Sequence of chain 4.A:
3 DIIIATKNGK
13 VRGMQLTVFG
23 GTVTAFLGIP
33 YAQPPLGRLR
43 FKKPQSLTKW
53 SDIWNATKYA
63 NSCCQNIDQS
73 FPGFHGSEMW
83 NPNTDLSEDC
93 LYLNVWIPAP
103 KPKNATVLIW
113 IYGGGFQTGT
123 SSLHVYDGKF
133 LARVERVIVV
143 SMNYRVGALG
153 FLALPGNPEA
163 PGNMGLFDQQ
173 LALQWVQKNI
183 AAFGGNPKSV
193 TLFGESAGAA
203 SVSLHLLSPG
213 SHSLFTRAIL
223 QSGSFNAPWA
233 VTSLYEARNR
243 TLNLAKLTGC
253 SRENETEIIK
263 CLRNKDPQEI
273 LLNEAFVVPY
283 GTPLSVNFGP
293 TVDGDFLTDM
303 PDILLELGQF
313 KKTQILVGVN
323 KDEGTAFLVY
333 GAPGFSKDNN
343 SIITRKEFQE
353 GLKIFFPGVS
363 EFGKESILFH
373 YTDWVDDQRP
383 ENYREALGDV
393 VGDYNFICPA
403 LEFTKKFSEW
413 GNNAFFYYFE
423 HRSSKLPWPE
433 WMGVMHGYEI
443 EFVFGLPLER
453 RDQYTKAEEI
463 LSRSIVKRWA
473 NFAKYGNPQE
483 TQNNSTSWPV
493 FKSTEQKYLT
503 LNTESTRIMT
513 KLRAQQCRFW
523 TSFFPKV

The protein below binds the small molecule below.
Small molecule (SMILES): CCN[P](=O)(O)OCC

Binding-site contacts:
Ligand atom P contacts residue ALA199 of chain 4.A at 3.4 Å.
Ligand atom N contacts residue TRP231 of chain 4.A at 3.7 Å.
Ligand atom C4 contacts residue LEU286 of chain 4.A at 3.9 Å (hydrophobic).
Ligand atom O2 contacts residue GLY116 of chain 4.A at 3.1 Å (h-bond).
Ligand atom C4 contacts residue TRP231 of chain 4.A at 3.7 Å (hydrophobic).
Ligand atom P contacts residue HIS438 of chain 4.A at 3.7 Å.
Ligand atom N contacts residue ALA199 of chain 4.A at 4.2 Å.
Ligand atom C1 contacts residue SER198 of chain 4.A at 3.8 Å.
Ligand atom C2 contacts residue GLY117 of chain 4.A at 4.2 Å.
Ligand atom C4 contacts residue VAL288 of chain 4.A at 3.7 Å (hydrophobic).
Ligand atom C3 contacts residue LEU286 of chain 4.A at 4.2 Å (hydrophobic).
Ligand atom O2 contacts residue GLY115 of chain 4.A at 4.0 Å.
Ligand atom C1 contacts residue GLY117 of chain 4.A at 4.0 Å.
Ligand atom P contacts residue SER198 of chain 4.A at 1.6 Å.
Ligand atom C3 contacts residue GLY117 of chain 4.A at 4.0 Å.
Ligand atom N contacts residue GLY117 of chain 4.A at 4.4 Å.
Ligand atom O2 contacts residue GLY117 of chain 4.A at 2.7 Å (h-bond).
Ligand atom C4 contacts residue GLY117 of chain 4.A at 4.0 Å.
Ligand atom C1 contacts residue GLY116 of chain 4.A at 4.1 Å.
Ligand atom O3 contacts residue GLY117 of chain 4.A at 4.5 Å.
Ligand atom N contacts residue PHE398 of chain 4.A at 3.8 Å.
Ligand atom C2 contacts residue PHE329 of chain 4.A at 3.9 Å (hydrophobic).
Ligand atom O3 contacts residue SER198 of chain 4.A at 2.5 Å (h-bond).
Ligand atom C3 contacts residue SER198 of chain 4.A at 3.9 Å.
Ligand atom C1 contacts residue HIS438 of chain 4.A at 3.7 Å.
Ligand atom P contacts residue GLY117 of chain 4.A at 3.9 Å.
Ligand atom O2 contacts residue ALA199 of chain 4.A at 2.8 Å (h-bond).
Ligand atom N contacts residue SER198 of chain 4.A at 2.7 Å (h-bond).
Ligand atom C3 contacts residue PHE398 of chain 4.A at 4.5 Å (hydrophobic).
Ligand atom C3 contacts residue TRP231 of chain 4.A at 4.4 Å (hydrophobic).
Ligand atom O3 contacts residue HIS438 of chain 4.A at 2.8 Å (h-bond).
Ligand atom P contacts residue GLY116 of chain 4.A at 4.3 Å.
Ligand atom O2 contacts residue SER198 of chain 4.A at 2.5 Å (h-bond).